Binding-site contacts:
Ligand atom O3 contacts residue CA1 of chain 1.M at 2.4 Å.
Ligand atom C1 contacts residue TYR36 of chain 1.C at 4.2 Å (hydrophobic).
Ligand atom O3 contacts residue THR104 of chain 1.C at 3.3 Å (h-bond).
Ligand atom O4 contacts residue THR104 of chain 1.C at 3.4 Å (h-bond).
Ligand atom O5 contacts residue GLN53 of chain 1.C at 4.1 Å.
Ligand atom C2 contacts residue CA1 of chain 1.M at 4.0 Å.
Ligand atom O4 contacts residue CA1 of chain 1.M at 2.4 Å.
Ligand atom O4 contacts residue ASP100 of chain 1.C at 2.6 Å (salt-bridge).
Ligand atom C5 contacts residue GLN53 of chain 1.C at 3.7 Å.
Ligand atom O2 contacts residue CN81 of chain 1.O at 3.1 Å (h-bond).
Ligand atom C6 contacts residue VAL101 of chain 1.C at 3.7 Å (hydrophobic).
Ligand atom O6 contacts residue VAL101 of chain 1.C at 4.1 Å.
Ligand atom C2 contacts residue TYR36 of chain 1.C at 3.6 Å (hydrophobic).
Ligand atom C4 contacts residue CA1 of chain 1.M at 3.3 Å.
Ligand atom C2 contacts residue ASN107 of chain 1.C at 3.7 Å.
Ligand atom C5 contacts residue ASP100 of chain 1.C at 4.0 Å.
Ligand atom O3 contacts residue TYR36 of chain 1.C at 3.4 Å (h-bond).
Ligand atom C3 contacts residue ASN107 of chain 1.C at 4.0 Å.
Ligand atom O2 contacts residue ASN107 of chain 1.C at 3.1 Å (h-bond).
Ligand atom O6 contacts residue HIS50 of chain 1.C at 2.8 Å (h-bond).
Ligand atom C1 contacts residue CN81 of chain 1.O at 1.8 Å.
Ligand atom C6 contacts residue GLN53 of chain 1.C at 3.6 Å.
Ligand atom C6 contacts residue HIS50 of chain 1.C at 3.7 Å.
Ligand atom C2 contacts residue CN81 of chain 1.O at 2.9 Å.
Ligand atom C6 contacts residue CYS62 of chain 1.C at 4.1 Å (hydrophobic).
Ligand atom C6 contacts residue ASP100 of chain 1.C at 3.5 Å.
Ligand atom O6 contacts residue GLN53 of chain 1.C at 2.7 Å (h-bond).
Ligand atom O3 contacts residue ASN107 of chain 1.C at 2.9 Å (h-bond).
Ligand atom C3 contacts residue THR104 of chain 1.C at 3.9 Å.
Ligand atom C3 contacts residue CA1 of chain 1.M at 3.3 Å.
Ligand atom C5 contacts residue CN81 of chain 1.O at 4.0 Å.
Ligand atom C4 contacts residue TYR36 of chain 1.C at 4.0 Å (hydrophobic).
Ligand atom O5 contacts residue HIS50 of chain 1.C at 3.5 Å (h-bond).
Ligand atom C4 contacts residue THR104 of chain 1.C at 3.4 Å.
Ligand atom C5 contacts residue HIS50 of chain 1.C at 4.2 Å.
Ligand atom C4 contacts residue ASP100 of chain 1.C at 3.4 Å.
Ligand atom O4 contacts residue TYR36 of chain 1.C at 2.9 Å (h-bond).
Ligand atom O5 contacts residue TYR36 of chain 1.C at 3.5 Å.
Ligand atom C3 contacts residue TYR36 of chain 1.C at 3.9 Å (hydrophobic).
Ligand atom O5 contacts residue CN81 of chain 1.O at 2.6 Å (h-bond).

The protein below binds the small molecule below.
Small molecule (SMILES): OC[C@H]1O[C@@H](O)[C@H](O)[C@@H](O)[C@H]1O

Sequence of chain 1.C:
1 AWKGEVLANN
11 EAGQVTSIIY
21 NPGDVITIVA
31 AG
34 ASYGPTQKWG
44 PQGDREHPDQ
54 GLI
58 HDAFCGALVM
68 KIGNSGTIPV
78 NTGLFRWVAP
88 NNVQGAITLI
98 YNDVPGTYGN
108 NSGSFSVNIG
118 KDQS